A protein and the small-molecule ligand that binds it are described below.
Small molecule (SMILES): OC[C@H]1O[C@@H](O[C@H]2[C@H](O)[C@@H](O)[C@H](O[C@H]3[C@H](O)[C@@H](O)[C@H](O[C@H]4[C@H](O)[C@@H](O)[C@H](O)O[C@@H]4CO)O[C@@H]3CO)O[C@@H]2CO)[C@H](O)[C@@H](O)[C@@H]1O

Sequence of chain 1.B:
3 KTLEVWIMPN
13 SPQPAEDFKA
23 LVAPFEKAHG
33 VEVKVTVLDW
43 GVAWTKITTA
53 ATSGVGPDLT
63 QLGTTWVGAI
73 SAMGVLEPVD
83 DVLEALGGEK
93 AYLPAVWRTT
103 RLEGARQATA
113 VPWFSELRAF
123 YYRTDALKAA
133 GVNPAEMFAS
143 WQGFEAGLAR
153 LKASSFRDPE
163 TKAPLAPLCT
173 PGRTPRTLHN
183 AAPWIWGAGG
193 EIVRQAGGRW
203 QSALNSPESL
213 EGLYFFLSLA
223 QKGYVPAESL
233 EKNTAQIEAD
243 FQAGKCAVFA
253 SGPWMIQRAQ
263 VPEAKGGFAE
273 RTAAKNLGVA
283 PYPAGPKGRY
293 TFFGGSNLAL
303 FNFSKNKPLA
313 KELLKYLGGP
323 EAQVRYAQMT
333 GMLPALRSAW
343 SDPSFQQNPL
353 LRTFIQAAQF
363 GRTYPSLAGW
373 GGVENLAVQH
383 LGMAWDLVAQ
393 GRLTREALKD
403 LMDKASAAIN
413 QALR

Binding-site contacts:
Ligand atom O5 contacts residue GLU240 of chain 1.B at 3.6 Å.
Ligand atom O2 contacts residue ASN12 of chain 1.B at 3.7 Å.
Ligand atom O4 contacts residue GLY65 of chain 1.B at 3.2 Å.
Ligand atom O6 contacts residue THR236 of chain 1.B at 3.7 Å.
Ligand atom O6 contacts residue TRP42 of chain 1.B at 3.6 Å.
Ligand atom O3 contacts residue GLY297 of chain 1.B at 3.2 Å (h-bond).
Ligand atom C2 contacts residue GLU118 of chain 1.B at 3.3 Å.
Ligand atom C6 contacts residue GLU240 of chain 1.B at 3.1 Å.
Ligand atom O3 contacts residue ARG260 of chain 1.B at 2.7 Å (salt-bridge).
Ligand atom C6 contacts residue TRP68 of chain 1.B at 3.6 Å (hydrophobic).
Ligand atom O3 contacts residue THR66 of chain 1.B at 2.7 Å (h-bond).
Ligand atom O3 contacts residue PHE294 of chain 1.B at 3.7 Å.
Ligand atom O4 contacts residue ARG260 of chain 1.B at 3.3 Å (salt-bridge).
Ligand atom O4 contacts residue TRP256 of chain 1.B at 3.6 Å.
Ligand atom O2 contacts residue PRO11 of chain 1.B at 2.8 Å (h-bond).
Ligand atom O2 contacts residue ARG178 of chain 1.B at 3.1 Å (salt-bridge).
Ligand atom O2 contacts residue GLU118 of chain 1.B at 2.6 Å (salt-bridge).
Ligand atom O6 contacts residue HIS181 of chain 1.B at 3.5 Å.
Ligand atom O4 contacts residue THR67 of chain 1.B at 2.6 Å (h-bond).
Ligand atom C4 contacts residue THR67 of chain 1.B at 3.5 Å.
Ligand atom O4 contacts residue GLU118 of chain 1.B at 3.5 Å (salt-bridge).
Ligand atom C3 contacts residue PRO11 of chain 1.B at 3.4 Å (hydrophobic).
Ligand atom O3 contacts residue THR67 of chain 1.B at 3.7 Å.
Ligand atom O6 contacts residue GLU240 of chain 1.B at 1.9 Å (salt-bridge).
Ligand atom O5 contacts residue TRP256 of chain 1.B at 3.6 Å.
Ligand atom O2 contacts residue GLY297 of chain 1.B at 2.9 Å (h-bond).
Ligand atom O6 contacts residue THR179 of chain 1.B at 3.4 Å.
Ligand atom C2 contacts residue PRO11 of chain 1.B at 3.6 Å (hydrophobic).
Ligand atom C3 contacts residue GLY297 of chain 1.B at 3.1 Å.
Ligand atom O4 contacts residue ARG120 of chain 1.B at 3.3 Å (salt-bridge).
Ligand atom O3 contacts residue GLY296 of chain 1.B at 3.4 Å.
Ligand atom C2 contacts residue ARG260 of chain 1.B at 3.6 Å.
Ligand atom O4 contacts residue THR66 of chain 1.B at 3.4 Å (h-bond).
Ligand atom C4 contacts residue ARG260 of chain 1.B at 3.5 Å.
Ligand atom C2 contacts residue TRP42 of chain 1.B at 3.5 Å (hydrophobic).
Ligand atom O4 contacts residue TRP42 of chain 1.B at 3.6 Å.
Ligand atom O3 contacts residue MET334 of chain 1.B at 3.5 Å.
Ligand atom O2 contacts residue ARG260 of chain 1.B at 2.9 Å (salt-bridge).
Ligand atom O3 contacts residue PRO11 of chain 1.B at 3.6 Å (h-bond).
Ligand atom O5 contacts residue HIS181 of chain 1.B at 3.4 Å.